Binding-site contacts:
Ligand atom C3 contacts residue ASN678 of chain 1.C at 3.8 Å.
Ligand atom N2 contacts residue ASN678 of chain 1.C at 2.9 Å (h-bond).
Ligand atom C8 contacts residue ILE1099 of chain 1.C at 4.3 Å (hydrophobic).
Ligand atom C1 contacts residue ASN678 of chain 1.C at 1.4 Å.
Ligand atom O5 contacts residue ASN678 of chain 1.C at 2.4 Å (h-bond).
Ligand atom C5 contacts residue ASN678 of chain 1.C at 3.7 Å.
Ligand atom C7 contacts residue ASN678 of chain 1.C at 3.5 Å.
Ligand atom C2 contacts residue ASN678 of chain 1.C at 2.5 Å.
Ligand atom O7 contacts residue ASN678 of chain 1.C at 3.8 Å.
Ligand atom O7 contacts residue ILE1099 of chain 1.C at 4.5 Å.
Ligand atom C4 contacts residue ASN678 of chain 1.C at 4.2 Å.

Sequence of chain 1.C:
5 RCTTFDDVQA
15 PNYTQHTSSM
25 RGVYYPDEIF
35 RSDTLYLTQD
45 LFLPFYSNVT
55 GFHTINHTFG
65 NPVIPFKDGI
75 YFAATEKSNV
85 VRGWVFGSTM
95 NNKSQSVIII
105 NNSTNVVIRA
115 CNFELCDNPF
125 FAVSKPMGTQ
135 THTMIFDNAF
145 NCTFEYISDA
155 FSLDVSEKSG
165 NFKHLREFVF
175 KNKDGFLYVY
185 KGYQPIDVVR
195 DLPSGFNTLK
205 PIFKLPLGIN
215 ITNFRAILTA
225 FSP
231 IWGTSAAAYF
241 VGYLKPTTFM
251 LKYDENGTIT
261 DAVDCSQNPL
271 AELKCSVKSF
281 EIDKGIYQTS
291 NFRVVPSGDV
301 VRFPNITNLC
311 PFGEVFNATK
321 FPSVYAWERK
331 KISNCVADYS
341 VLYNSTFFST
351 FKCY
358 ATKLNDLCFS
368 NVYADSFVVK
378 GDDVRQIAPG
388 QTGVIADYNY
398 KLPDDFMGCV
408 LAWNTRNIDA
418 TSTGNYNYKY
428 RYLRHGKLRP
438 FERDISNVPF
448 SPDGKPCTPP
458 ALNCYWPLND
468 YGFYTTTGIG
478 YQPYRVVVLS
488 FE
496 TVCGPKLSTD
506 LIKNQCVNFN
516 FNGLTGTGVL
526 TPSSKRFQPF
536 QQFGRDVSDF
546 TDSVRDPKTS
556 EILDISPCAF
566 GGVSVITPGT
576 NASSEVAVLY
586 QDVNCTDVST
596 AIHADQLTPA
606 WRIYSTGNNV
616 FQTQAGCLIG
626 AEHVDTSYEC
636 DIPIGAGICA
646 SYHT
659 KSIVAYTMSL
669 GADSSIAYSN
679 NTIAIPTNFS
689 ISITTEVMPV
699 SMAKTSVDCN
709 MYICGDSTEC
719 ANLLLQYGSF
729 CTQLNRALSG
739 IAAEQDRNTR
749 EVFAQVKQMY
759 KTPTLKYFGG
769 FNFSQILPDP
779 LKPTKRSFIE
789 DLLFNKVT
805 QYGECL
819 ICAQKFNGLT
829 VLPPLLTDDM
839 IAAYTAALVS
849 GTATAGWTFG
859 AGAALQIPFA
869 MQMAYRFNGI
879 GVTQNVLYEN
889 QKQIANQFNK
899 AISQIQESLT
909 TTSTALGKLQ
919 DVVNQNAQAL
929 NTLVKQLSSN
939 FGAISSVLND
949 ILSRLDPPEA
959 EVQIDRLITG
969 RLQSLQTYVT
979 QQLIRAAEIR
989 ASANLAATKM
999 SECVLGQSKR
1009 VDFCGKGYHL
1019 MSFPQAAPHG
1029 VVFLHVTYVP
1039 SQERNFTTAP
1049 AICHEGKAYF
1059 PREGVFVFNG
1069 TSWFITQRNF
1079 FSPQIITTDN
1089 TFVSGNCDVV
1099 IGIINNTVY

The small molecule below binds the protein below.
Small molecule (SMILES): CC(=O)N[C@@H]1[C@@H](O)[C@H](O)[C@@H](CO)O[C@H]1O